Binding-site contacts:
Ligand atom C8 contacts residue SER394 of chain 1.C at 4.3 Å.
Ligand atom C3 contacts residue TYR238 of chain 1.C at 4.4 Å (hydrophobic).
Ligand atom O5 contacts residue ASN397 of chain 1.C at 2.3 Å (h-bond).
Ligand atom C8 contacts residue SER396 of chain 1.C at 4.2 Å.
Ligand atom O7 contacts residue TYR238 of chain 1.C at 4.4 Å.
Ligand atom O7 contacts residue ASN397 of chain 1.C at 4.2 Å.
Ligand atom C6 contacts residue TYR238 of chain 1.C at 3.8 Å (hydrophobic).
Ligand atom C4 contacts residue TYR238 of chain 1.C at 3.9 Å (hydrophobic).
Ligand atom C2 contacts residue ASN397 of chain 1.C at 2.5 Å.
Ligand atom N2 contacts residue TYR238 of chain 1.C at 4.4 Å.
Ligand atom O5 contacts residue TYR238 of chain 1.C at 3.8 Å.
Ligand atom C3 contacts residue ASN397 of chain 1.C at 3.8 Å.
Ligand atom C7 contacts residue ASN397 of chain 1.C at 3.8 Å.
Ligand atom C5 contacts residue TYR238 of chain 1.C at 4.2 Å (hydrophobic).
Ligand atom N2 contacts residue SER396 of chain 1.C at 4.5 Å.
Ligand atom N2 contacts residue ASN397 of chain 1.C at 2.9 Å (h-bond).
Ligand atom C8 contacts residue ASN397 of chain 1.C at 4.3 Å.
Ligand atom C1 contacts residue TYR238 of chain 1.C at 3.8 Å (hydrophobic).
Ligand atom C4 contacts residue ASN397 of chain 1.C at 4.2 Å.
Ligand atom C2 contacts residue TYR238 of chain 1.C at 4.4 Å (hydrophobic).
Ligand atom C5 contacts residue ASN397 of chain 1.C at 3.7 Å.
Ligand atom C1 contacts residue ASN397 of chain 1.C at 1.4 Å.
Ligand atom C8 contacts residue ASP393 of chain 1.C at 3.4 Å.

Sequence of chain 1.C:
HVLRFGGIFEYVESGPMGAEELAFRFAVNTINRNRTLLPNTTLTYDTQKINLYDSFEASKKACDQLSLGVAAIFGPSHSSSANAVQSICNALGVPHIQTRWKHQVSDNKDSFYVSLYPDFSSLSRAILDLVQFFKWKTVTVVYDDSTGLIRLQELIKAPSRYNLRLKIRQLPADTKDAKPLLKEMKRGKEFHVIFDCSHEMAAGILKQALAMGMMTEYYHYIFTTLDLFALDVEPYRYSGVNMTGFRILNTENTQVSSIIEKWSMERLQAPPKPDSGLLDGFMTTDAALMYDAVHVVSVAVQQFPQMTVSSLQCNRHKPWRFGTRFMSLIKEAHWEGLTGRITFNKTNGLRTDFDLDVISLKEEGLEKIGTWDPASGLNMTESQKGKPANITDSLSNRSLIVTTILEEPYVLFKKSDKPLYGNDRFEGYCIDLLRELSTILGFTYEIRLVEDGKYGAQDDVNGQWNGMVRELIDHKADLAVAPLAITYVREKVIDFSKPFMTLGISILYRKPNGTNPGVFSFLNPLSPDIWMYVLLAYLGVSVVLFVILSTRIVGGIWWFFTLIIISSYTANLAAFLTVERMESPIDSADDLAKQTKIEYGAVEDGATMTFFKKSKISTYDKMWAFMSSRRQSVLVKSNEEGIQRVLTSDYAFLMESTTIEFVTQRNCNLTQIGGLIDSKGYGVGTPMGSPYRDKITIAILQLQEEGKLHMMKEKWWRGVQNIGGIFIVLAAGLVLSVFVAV

The small molecule below binds the protein below.
Small molecule (SMILES): CC(=O)N[C@H]1[C@H](O[C@H]2[C@H](O)[C@@H](NC(C)=O)CO[C@@H]2CO)O[C@H](CO)[C@@H](O)[C@@H]1O